Binding-site contacts:
Ligand atom C22 contacts residue THR136 of chain 1.A at 3.5 Å.
Ligand atom C18 contacts residue GLY199 of chain 1.A at 3.9 Å.
Ligand atom C13 contacts residue CYS139 of chain 1.A at 3.8 Å (hydrophobic).
Ligand atom O15 contacts residue LEU138 of chain 1.A at 3.7 Å.
Ligand atom C16 contacts residue THR136 of chain 1.A at 4.0 Å.
Ligand atom N14 contacts residue LEU65 of chain 1.A at 3.4 Å.
Ligand atom C21 contacts residue HIS110 of chain 1.A at 3.9 Å.
Ligand atom N06 contacts residue VAL73 of chain 1.A at 3.8 Å.
Ligand atom N11 contacts residue THR136 of chain 1.A at 2.8 Å (h-bond).
Ligand atom C24 contacts residue VAL73 of chain 1.A at 3.7 Å (hydrophobic).
Ligand atom C05 contacts residue PHE189 of chain 1.A at 4.0 Å (hydrophobic).
Ligand atom C07 contacts residue VAL73 of chain 1.A at 3.5 Å (hydrophobic).
Ligand atom C04 contacts residue VAL73 of chain 1.A at 3.9 Å (hydrophobic).
Ligand atom C24 contacts residue THR136 of chain 1.A at 3.6 Å.
Ligand atom C19 contacts residue HIS110 of chain 1.A at 4.0 Å.
Ligand atom N11 contacts residue ALA86 of chain 1.A at 4.0 Å.
Ligand atom C12 contacts residue PHE189 of chain 1.A at 4.0 Å (hydrophobic).
Ligand atom C18 contacts residue PHE189 of chain 1.A at 3.4 Å (hydrophobic).
Ligand atom C22 contacts residue LYS88 of chain 1.A at 4.0 Å.
Ligand atom C24 contacts residue LYS88 of chain 1.A at 3.7 Å.
Ligand atom C04 contacts residue PHE189 of chain 1.A at 3.6 Å (hydrophobic).
Ligand atom N11 contacts residue GLU137 of chain 1.A at 3.4 Å (salt-bridge).
Ligand atom C08 contacts residue TYR70 of chain 1.A at 3.6 Å (hydrophobic).
Ligand atom O20 contacts residue ASP200 of chain 1.A at 2.8 Å (salt-bridge).
Ligand atom N11 contacts residue VAL120 of chain 1.A at 3.9 Å.
Ligand atom O20 contacts residue HIS110 of chain 1.A at 3.5 Å.
Ligand atom O15 contacts residue CYS139 of chain 1.A at 2.8 Å (h-bond).
Ligand atom O15 contacts residue GLU137 of chain 1.A at 3.6 Å.
Ligand atom N14 contacts residue GLY140 of chain 1.A at 4.0 Å.
Ligand atom C23 contacts residue THR136 of chain 1.A at 3.6 Å.
Ligand atom O20 contacts residue GLY199 of chain 1.A at 4.0 Å.
Ligand atom O15 contacts residue ALA86 of chain 1.A at 3.9 Å.
Ligand atom N14 contacts residue CYS139 of chain 1.A at 3.1 Å (h-bond).
Ligand atom C18 contacts residue ASP200 of chain 1.A at 3.5 Å.
Ligand atom C08 contacts residue VAL73 of chain 1.A at 3.6 Å (hydrophobic).
Ligand atom C10 contacts residue THR136 of chain 1.A at 3.9 Å.
Ligand atom C21 contacts residue LYS88 of chain 1.A at 4.0 Å.
Ligand atom C19 contacts residue ASP200 of chain 1.A at 4.0 Å.
Ligand atom C21 contacts residue THR136 of chain 1.A at 3.8 Å.
Ligand atom C03 contacts residue PHE189 of chain 1.A at 3.7 Å (hydrophobic).

Sequence of chain 1.A:
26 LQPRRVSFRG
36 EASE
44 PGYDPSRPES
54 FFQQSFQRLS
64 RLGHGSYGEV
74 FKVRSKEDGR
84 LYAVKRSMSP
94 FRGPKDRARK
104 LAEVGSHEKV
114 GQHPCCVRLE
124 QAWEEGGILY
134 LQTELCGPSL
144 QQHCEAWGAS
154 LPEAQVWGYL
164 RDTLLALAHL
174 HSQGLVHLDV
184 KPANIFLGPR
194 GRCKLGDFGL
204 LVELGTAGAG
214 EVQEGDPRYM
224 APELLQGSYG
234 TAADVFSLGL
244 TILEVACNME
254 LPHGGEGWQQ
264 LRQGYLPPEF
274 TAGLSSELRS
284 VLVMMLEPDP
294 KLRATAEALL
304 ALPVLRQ

A protein and the small-molecule ligand that binds it are described below.
Small molecule (SMILES): Cc1cc2c(C(N)=O)c(N)n(-c3c(C)ccc(O)c3C)c2nc1C